Binding-site contacts:
Ligand atom CL2 contacts residue LEU39 of chain 1.B at 4.0 Å.
Ligand atom C13 contacts residue HIS81 of chain 1.B at 3.8 Å.
Ligand atom C27 contacts residue MET47 of chain 1.B at 3.5 Å (hydrophobic).
Ligand atom CL1 contacts residue ILE84 of chain 1.B at 4.0 Å.
Ligand atom C16 contacts residue VAL78 of chain 1.B at 3.8 Å (hydrophobic).
Ligand atom C9 contacts residue HIS81 of chain 1.B at 3.8 Å.
Ligand atom O3 contacts residue VAL78 of chain 1.B at 3.4 Å (h-bond).
Ligand atom C4 contacts residue LEU39 of chain 1.B at 4.0 Å (hydrophobic).
Ligand atom C22 contacts residue ILE46 of chain 1.B at 3.7 Å (hydrophobic).
Ligand atom C21 contacts residue GLN44 of chain 1.B at 3.4 Å.
Ligand atom O3 contacts residue LYS79 of chain 1.B at 4.0 Å.
Ligand atom O6 contacts residue GLY43 of chain 1.B at 3.5 Å.
Ligand atom CL2 contacts residue TYR85 of chain 1.B at 3.5 Å.
Ligand atom C3 contacts residue LEU39 of chain 1.B at 3.8 Å (hydrophobic).
Ligand atom C8 contacts residue VAL78 of chain 1.B at 4.0 Å (hydrophobic).
Ligand atom C27 contacts residue TYR52 of chain 1.B at 3.7 Å (hydrophobic).
Ligand atom C21 contacts residue GLY43 of chain 1.B at 3.8 Å.
Ligand atom CL1 contacts residue LEU42 of chain 1.B at 3.9 Å.
Ligand atom C14 contacts residue HIS81 of chain 1.B at 3.7 Å.
Ligand atom C16 contacts residue TYR52 of chain 1.B at 4.0 Å (hydrophobic).
Ligand atom C12 contacts residue LEU39 of chain 1.B at 3.6 Å (hydrophobic).
Ligand atom CL2 contacts residue HIS81 of chain 1.B at 3.7 Å.
Ligand atom O3 contacts residue HIS81 of chain 1.B at 2.6 Å (h-bond).
Ligand atom C22 contacts residue VAL78 of chain 1.B at 3.7 Å (hydrophobic).
Ligand atom CL1 contacts residue ILE46 of chain 1.B at 3.7 Å.
Ligand atom C13 contacts residue LEU39 of chain 1.B at 3.8 Å (hydrophobic).
Ligand atom C27 contacts residue GLY43 of chain 1.B at 4.0 Å.
Ligand atom CL1 contacts residue PHE71 of chain 1.B at 4.0 Å.
Ligand atom O6 contacts residue LEU39 of chain 1.B at 4.0 Å.
Ligand atom C27 contacts residue ILE46 of chain 1.B at 3.7 Å (hydrophobic).
Ligand atom CL2 contacts residue ILE84 of chain 1.B at 3.7 Å.
Ligand atom O1 contacts residue HIS81 of chain 1.B at 3.9 Å.
Ligand atom C12 contacts residue TYR85 of chain 1.B at 3.7 Å (hydrophobic).
Ligand atom C25 contacts residue VAL78 of chain 1.B at 3.3 Å (hydrophobic).
Ligand atom C8 contacts residue HIS81 of chain 1.B at 4.0 Å.
Ligand atom C1 contacts residue PHE76 of chain 1.B at 4.0 Å (hydrophobic).
Ligand atom C2 contacts residue ILE46 of chain 1.B at 4.0 Å (hydrophobic).
Ligand atom C1 contacts residue ILE84 of chain 1.B at 3.8 Å (hydrophobic).
Ligand atom C26 contacts residue HIS81 of chain 1.B at 3.6 Å.
Ligand atom C26 contacts residue VAL78 of chain 1.B at 3.9 Å (hydrophobic).

This protein binds this small molecule.
Small molecule (SMILES): CC(C)(C)S(=O)(=O)C[C@H](C1CC1)N1C(=O)[C@@H](CC(=O)O)O[C@H](c2cccc(Cl)c2)[C@H]1c1ccc(Cl)cc1

Sequence of chain 1.B:
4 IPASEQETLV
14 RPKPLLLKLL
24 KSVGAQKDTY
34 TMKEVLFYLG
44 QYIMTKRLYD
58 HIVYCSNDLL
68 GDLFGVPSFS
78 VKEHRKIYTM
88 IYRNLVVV